Sequence of chain 2.B:
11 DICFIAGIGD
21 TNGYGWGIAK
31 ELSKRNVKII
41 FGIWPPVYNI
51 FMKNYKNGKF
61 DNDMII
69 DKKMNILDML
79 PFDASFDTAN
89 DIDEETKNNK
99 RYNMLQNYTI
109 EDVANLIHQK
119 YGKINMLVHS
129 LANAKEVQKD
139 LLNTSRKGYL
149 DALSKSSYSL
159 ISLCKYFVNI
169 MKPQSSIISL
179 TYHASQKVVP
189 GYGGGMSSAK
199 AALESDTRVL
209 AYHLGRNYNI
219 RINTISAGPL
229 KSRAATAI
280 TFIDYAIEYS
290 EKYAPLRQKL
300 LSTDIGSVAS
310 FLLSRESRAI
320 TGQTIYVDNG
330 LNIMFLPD

A small-molecule ligand and the protein it binds are described below.
Small molecule (SMILES): NCc1ccc(Oc2ccc(-c3ccccn3)cc2O)c(Cl)c1

Binding-site contacts:
Ligand atom C5 contacts residue NAD1 of chain 2.D at 3.3 Å.
Ligand atom N30 contacts residue ALA132 of chain 2.B at 3.3 Å (h-bond).
Ligand atom C25 contacts residue ILE282 of chain 2.B at 3.8 Å (hydrophobic).
Ligand atom C26 contacts residue ALA285 of chain 2.B at 3.5 Å (hydrophobic).
Ligand atom O13 contacts residue NAD1 of chain 2.D at 3.0 Å (h-bond).
Ligand atom C7 contacts residue NAD1 of chain 2.D at 3.1 Å.
Ligand atom C6 contacts residue NAD1 of chain 2.D at 3.3 Å.
Ligand atom CL2 contacts residue NAD1 of chain 2.D at 3.3 Å.
Ligand atom C1 contacts residue TYR190 of chain 2.B at 3.4 Å (hydrophobic).
Ligand atom C24 contacts residue TYR180 of chain 2.B at 3.3 Å (hydrophobic).
Ligand atom O22 contacts residue TYR180 of chain 2.B at 3.8 Å.
Ligand atom C3 contacts residue ALA233 of chain 2.B at 3.7 Å (hydrophobic).
Ligand atom C27 contacts residue PHE281 of chain 2.B at 3.5 Å (hydrophobic).
Ligand atom O22 contacts residue TYR190 of chain 2.B at 2.5 Å (h-bond).
Ligand atom C15 contacts residue ALA232 of chain 2.B at 3.1 Å (hydrophobic).
Ligand atom N23 contacts residue TYR180 of chain 2.B at 3.5 Å.
Ligand atom O22 contacts residue LYS198 of chain 2.B at 3.7 Å.
Ligand atom C16 contacts residue ALA232 of chain 2.B at 3.3 Å (hydrophobic).
Ligand atom N30 contacts residue VAL135 of chain 2.B at 3.8 Å.
Ligand atom N23 contacts residue NAD1 of chain 2.D at 2.7 Å (h-bond).
Ligand atom CL2 contacts residue ALA130 of chain 2.B at 3.8 Å.
Ligand atom CL2 contacts residue ALA232 of chain 2.B at 2.8 Å.
Ligand atom C1 contacts residue NAD1 of chain 2.D at 3.5 Å.
Ligand atom C25 contacts residue ALA285 of chain 2.B at 3.2 Å (hydrophobic).
Ligand atom C6 contacts residue TYR190 of chain 2.B at 3.3 Å (hydrophobic).
Ligand atom C25 contacts residue TYR180 of chain 2.B at 3.3 Å (hydrophobic).
Ligand atom C2 contacts residue NAD1 of chain 2.D at 3.6 Å.
Ligand atom C24 contacts residue PRO227 of chain 2.B at 3.2 Å (hydrophobic).
Ligand atom O22 contacts residue NAD1 of chain 2.D at 2.6 Å (h-bond).
Ligand atom C24 contacts residue NAD1 of chain 2.D at 3.4 Å.
Ligand atom C4 contacts residue NAD1 of chain 2.D at 3.4 Å.
Ligand atom C4 contacts residue ALA233 of chain 2.B at 3.6 Å (hydrophobic).
Ligand atom C25 contacts residue PRO227 of chain 2.B at 3.5 Å (hydrophobic).
Ligand atom C16 contacts residue ALA130 of chain 2.B at 3.6 Å (hydrophobic).
Ligand atom N30 contacts residue ASN131 of chain 2.B at 3.3 Å (h-bond).
Ligand atom C27 contacts residue ILE282 of chain 2.B at 3.7 Å (hydrophobic).
Ligand atom N23 contacts residue PRO227 of chain 2.B at 3.8 Å.
Ligand atom C26 contacts residue ILE282 of chain 2.B at 3.6 Å (hydrophobic).
Ligand atom C15 contacts residue ALA130 of chain 2.B at 3.8 Å (hydrophobic).
Ligand atom C26 contacts residue PHE281 of chain 2.B at 3.3 Å (hydrophobic).